This small molecule binds to this protein.
Small molecule (SMILES): CC(=O)N[C@H]1[C@H](O[C@H]2[C@H](O)[C@@H](NC(C)=O)CO[C@@H]2CO[C@@H]2O[C@@H](C)[C@@H](O)[C@@H](O)[C@@H]2O)O[C@H](CO)[C@@H](O[C@@H]2O[C@H](CO)[C@@H](O)[C@H](O[C@H]3O[C@H](CO)[C@@H](O)[C@H](O)[C@@H]3O)[C@@H]2O)[C@@H]1O

Binding-site contacts:
Ligand atom C7 contacts residue ASN93 of chain 3.E at 3.5 Å.
Ligand atom O3 contacts residue ASN93 of chain 3.E at 4.0 Å.
Ligand atom C2 contacts residue ASN93 of chain 3.E at 1.8 Å.
Ligand atom O3 contacts residue TRP111 of chain 3.E at 4.3 Å.
Ligand atom C1 contacts residue TRP111 of chain 3.E at 3.9 Å (hydrophobic).
Ligand atom C7 contacts residue GLY92 of chain 3.E at 4.2 Å.
Ligand atom C5 contacts residue ASN93 of chain 3.E at 3.5 Å.
Ligand atom C6 contacts residue HIS42 of chain 3.E at 4.3 Å.
Ligand atom C4 contacts residue TRP111 of chain 3.E at 4.0 Å (hydrophobic).
Ligand atom C2 contacts residue TRP111 of chain 3.E at 4.1 Å (hydrophobic).
Ligand atom O5 contacts residue TRP111 of chain 3.E at 4.3 Å.
Ligand atom C8 contacts residue TRP111 of chain 3.E at 3.3 Å (hydrophobic).
Ligand atom C4 contacts residue ASN93 of chain 3.E at 3.6 Å.
Ligand atom C3 contacts residue ASN93 of chain 3.E at 3.1 Å.
Ligand atom C6 contacts residue ASN93 of chain 3.E at 3.1 Å.
Ligand atom C5 contacts residue ASN93 of chain 3.E at 4.0 Å.
Ligand atom N2 contacts residue ASN93 of chain 3.E at 2.5 Å (h-bond).
Ligand atom C5 contacts residue TRP111 of chain 3.E at 3.7 Å (hydrophobic).
Ligand atom O7 contacts residue ASN93 of chain 3.E at 3.9 Å.
Ligand atom O7 contacts residue TRP111 of chain 3.E at 3.6 Å.
Ligand atom C8 contacts residue GLU91 of chain 3.E at 3.8 Å.
Ligand atom C8 contacts residue GLY92 of chain 3.E at 3.6 Å.
Ligand atom O5 contacts residue ASN93 of chain 3.E at 4.1 Å.
Ligand atom C3 contacts residue TRP111 of chain 3.E at 3.7 Å (hydrophobic).
Ligand atom O4 contacts residue TRP111 of chain 3.E at 3.4 Å.
Ligand atom N2 contacts residue TRP111 of chain 3.E at 3.5 Å.
Ligand atom N2 contacts residue GLY92 of chain 3.E at 4.2 Å.
Ligand atom O5 contacts residue ASN93 of chain 3.E at 2.3 Å (h-bond).
Ligand atom C1 contacts residue ASN93 of chain 3.E at 1.4 Å.
Ligand atom C7 contacts residue TRP111 of chain 3.E at 3.8 Å (hydrophobic).

Sequence of chain 3.E:
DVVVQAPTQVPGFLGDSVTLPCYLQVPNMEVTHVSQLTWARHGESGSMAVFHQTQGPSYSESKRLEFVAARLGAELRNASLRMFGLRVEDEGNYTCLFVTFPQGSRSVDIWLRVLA